Binding-site contacts:
Ligand atom C5 contacts residue PHE10 of chain 1.B at 3.6 Å (hydrophobic).
Ligand atom CM7 contacts residue ARG13 of chain 1.B at 3.4 Å.
Ligand atom O1A contacts residue GLY9 of chain 1.B at 3.4 Å.
Ligand atom C8 contacts residue TYR25 of chain 1.B at 4.2 Å (hydrophobic).
Ligand atom N2 contacts residue PRO52 of chain 1.B at 4.1 Å.
Ligand atom C2 contacts residue GLN14 of chain 1.B at 3.2 Å.
Ligand atom CM7 contacts residue PHE10 of chain 1.B at 3.6 Å (hydrophobic).
Ligand atom O6 contacts residue GLN14 of chain 1.B at 2.8 Å (h-bond).
Ligand atom N7 contacts residue TYR25 of chain 1.B at 4.1 Å.
Ligand atom C8 contacts residue PHE10 of chain 1.B at 3.9 Å (hydrophobic).
Ligand atom N3 contacts residue MSE79 of chain 1.B at 3.8 Å.
Ligand atom C4 contacts residue TYR25 of chain 1.B at 4.0 Å (hydrophobic).
Ligand atom C4 contacts residue MSE79 of chain 1.B at 4.2 Å.
Ligand atom O6 contacts residue TYR25 of chain 1.B at 3.9 Å.
Ligand atom C2' contacts residue MSE79 of chain 1.B at 3.3 Å.
Ligand atom N2 contacts residue ILE44 of chain 1.B at 4.2 Å.
Ligand atom O6 contacts residue PHE10 of chain 1.B at 4.0 Å.
Ligand atom C3' contacts residue MSE79 of chain 1.B at 3.7 Å.
Ligand atom O3' contacts residue MSE79 of chain 1.B at 3.1 Å.
Ligand atom O1G contacts residue TYR25 of chain 1.B at 3.3 Å (h-bond).
Ligand atom C2 contacts residue TYR25 of chain 1.B at 3.9 Å (hydrophobic).
Ligand atom O5' contacts residue PHE10 of chain 1.B at 4.0 Å.
Ligand atom N1 contacts residue GLN14 of chain 1.B at 2.6 Å (h-bond).
Ligand atom O1A contacts residue PHE10 of chain 1.B at 2.8 Å (h-bond).
Ligand atom N2 contacts residue TYR25 of chain 1.B at 4.2 Å.
Ligand atom C6 contacts residue TYR25 of chain 1.B at 3.8 Å (hydrophobic).
Ligand atom O6 contacts residue ARG13 of chain 1.B at 3.8 Å.
Ligand atom C5 contacts residue TYR25 of chain 1.B at 4.0 Å (hydrophobic).
Ligand atom N7 contacts residue PHE10 of chain 1.B at 3.4 Å.
Ligand atom N1 contacts residue PHE10 of chain 1.B at 4.1 Å.
Ligand atom N2 contacts residue GLN14 of chain 1.B at 3.0 Å (h-bond).
Ligand atom O2' contacts residue MSE79 of chain 1.B at 3.9 Å.
Ligand atom N3 contacts residue TYR25 of chain 1.B at 4.0 Å.
Ligand atom C4 contacts residue PHE10 of chain 1.B at 3.8 Å (hydrophobic).
Ligand atom C6 contacts residue PHE10 of chain 1.B at 3.8 Å (hydrophobic).
Ligand atom N1 contacts residue ILE44 of chain 1.B at 4.1 Å.
Ligand atom N1 contacts residue TYR25 of chain 1.B at 3.8 Å.
Ligand atom C6 contacts residue GLN14 of chain 1.B at 3.7 Å.
Ligand atom O3G contacts residue TYR25 of chain 1.B at 4.2 Å.
Ligand atom O1B contacts residue ARG13 of chain 1.B at 4.0 Å.

The protein below binds the small molecule below.
Small molecule (SMILES): CN1CN([C@@H]2O[C@H](CO[P](=O)(O)O[P](=O)(O)OP(=O)(O)O)[C@@H](O)[C@H]2O)c2nc(N)[nH]c(=O)c21

Sequence of chain 1.B:
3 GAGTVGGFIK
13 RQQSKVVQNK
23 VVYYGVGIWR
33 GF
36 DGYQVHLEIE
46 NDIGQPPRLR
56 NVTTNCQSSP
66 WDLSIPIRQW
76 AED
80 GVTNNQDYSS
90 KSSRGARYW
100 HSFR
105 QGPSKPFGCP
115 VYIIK